Binding-site contacts:
Ligand atom OAR contacts residue TRP329 of chain 1.A at 3.8 Å.
Ligand atom NAY contacts residue TRP329 of chain 1.A at 3.5 Å.
Ligand atom OAQ contacts residue GLU246 of chain 1.A at 3.7 Å.
Ligand atom CAD contacts residue ASP398 of chain 1.A at 3.5 Å.
Ligand atom CAD contacts residue TRP396 of chain 1.A at 3.7 Å (hydrophobic).
Ligand atom CAF contacts residue ASP398 of chain 1.A at 3.3 Å.
Ligand atom CAX contacts residue TYR332 of chain 1.A at 3.8 Å (hydrophobic).
Ligand atom CAP contacts residue TYR332 of chain 1.A at 3.3 Å (hydrophobic).
Ligand atom OAN contacts residue TRP329 of chain 1.A at 3.6 Å.
Ligand atom OAR contacts residue GLU246 of chain 1.A at 2.7 Å (salt-bridge).
Ligand atom NAY contacts residue GLU246 of chain 1.A at 3.0 Å (salt-bridge).
Ligand atom CAF contacts residue TRP362 of chain 1.A at 3.4 Å (hydrophobic).
Ligand atom CAH contacts residue TYR331 of chain 1.A at 3.8 Å (hydrophobic).
Ligand atom NAI contacts residue GLU246 of chain 1.A at 3.7 Å.
Ligand atom CAF contacts residue TRP396 of chain 1.A at 3.7 Å (hydrophobic).
Ligand atom OAK contacts residue ASP398 of chain 1.A at 2.7 Å (salt-bridge).
Ligand atom NAI contacts residue ASP245 of chain 1.A at 3.1 Å (salt-bridge).
Ligand atom CAS contacts residue TYR332 of chain 1.A at 3.6 Å (hydrophobic).
Ligand atom OAN contacts residue TYR331 of chain 1.A at 2.4 Å (h-bond).
Ligand atom CAB contacts residue GLU246 of chain 1.A at 3.5 Å.
Ligand atom OAQ contacts residue TRP329 of chain 1.A at 3.1 Å.
Ligand atom OAK contacts residue ARG117 of chain 1.A at 3.6 Å (salt-bridge).
Ligand atom CAG contacts residue TYR331 of chain 1.A at 3.4 Å (hydrophobic).
Ligand atom OAN contacts residue TRP396 of chain 1.A at 3.2 Å.
Ligand atom OAM contacts residue TRP362 of chain 1.A at 3.4 Å (h-bond).
Ligand atom CAP contacts residue GLU246 of chain 1.A at 3.6 Å.
Ligand atom OAM contacts residue ASP398 of chain 1.A at 2.5 Å (salt-bridge).
Ligand atom OAJ contacts residue ARG117 of chain 1.A at 2.8 Å (salt-bridge).
Ligand atom NAO contacts residue TYR332 of chain 1.A at 2.6 Å (h-bond).
Ligand atom CAH contacts residue TRP396 of chain 1.A at 3.7 Å (hydrophobic).
Ligand atom OAL contacts residue TYR331 of chain 1.A at 3.8 Å.
Ligand atom CAP contacts residue TRP329 of chain 1.A at 3.5 Å (hydrophobic).
Ligand atom CAC contacts residue TRP396 of chain 1.A at 3.4 Å (hydrophobic).
Ligand atom CAH contacts residue TRP329 of chain 1.A at 3.7 Å (hydrophobic).
Ligand atom CAH contacts residue ASP245 of chain 1.A at 3.7 Å.
Ligand atom OAJ contacts residue TRP396 of chain 1.A at 3.3 Å.
Ligand atom CAH contacts residue TRP289 of chain 1.A at 3.5 Å (hydrophobic).
Ligand atom OAQ contacts residue TYR332 of chain 1.A at 3.1 Å (h-bond).
Ligand atom CAE contacts residue TRP396 of chain 1.A at 3.4 Å (hydrophobic).
Ligand atom CAG contacts residue TRP396 of chain 1.A at 3.4 Å (hydrophobic).

The small molecule below binds the protein below.
Small molecule (SMILES): CC(=O)N[C@H]1/C(=N/OC(=O)Nc2ccccc2)O[C@H](CO)[C@H](O)[C@@H]1O

Sequence of chain 2.A:
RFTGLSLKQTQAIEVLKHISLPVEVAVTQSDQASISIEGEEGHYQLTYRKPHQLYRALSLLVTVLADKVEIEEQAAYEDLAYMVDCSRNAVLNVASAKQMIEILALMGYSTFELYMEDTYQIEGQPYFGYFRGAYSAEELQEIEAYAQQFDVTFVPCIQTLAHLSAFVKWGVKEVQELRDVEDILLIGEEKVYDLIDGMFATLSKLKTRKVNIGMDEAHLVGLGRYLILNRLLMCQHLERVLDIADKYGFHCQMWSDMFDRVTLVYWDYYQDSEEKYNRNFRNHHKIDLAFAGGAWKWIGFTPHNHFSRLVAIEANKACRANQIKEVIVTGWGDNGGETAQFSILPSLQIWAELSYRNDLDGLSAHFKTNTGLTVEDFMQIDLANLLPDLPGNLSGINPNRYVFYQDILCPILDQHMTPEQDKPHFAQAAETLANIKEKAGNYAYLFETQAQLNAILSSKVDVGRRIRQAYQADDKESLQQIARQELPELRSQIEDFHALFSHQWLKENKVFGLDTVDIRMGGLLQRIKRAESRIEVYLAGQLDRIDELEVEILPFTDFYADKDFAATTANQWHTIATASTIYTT

Sequence of chain 1.A:
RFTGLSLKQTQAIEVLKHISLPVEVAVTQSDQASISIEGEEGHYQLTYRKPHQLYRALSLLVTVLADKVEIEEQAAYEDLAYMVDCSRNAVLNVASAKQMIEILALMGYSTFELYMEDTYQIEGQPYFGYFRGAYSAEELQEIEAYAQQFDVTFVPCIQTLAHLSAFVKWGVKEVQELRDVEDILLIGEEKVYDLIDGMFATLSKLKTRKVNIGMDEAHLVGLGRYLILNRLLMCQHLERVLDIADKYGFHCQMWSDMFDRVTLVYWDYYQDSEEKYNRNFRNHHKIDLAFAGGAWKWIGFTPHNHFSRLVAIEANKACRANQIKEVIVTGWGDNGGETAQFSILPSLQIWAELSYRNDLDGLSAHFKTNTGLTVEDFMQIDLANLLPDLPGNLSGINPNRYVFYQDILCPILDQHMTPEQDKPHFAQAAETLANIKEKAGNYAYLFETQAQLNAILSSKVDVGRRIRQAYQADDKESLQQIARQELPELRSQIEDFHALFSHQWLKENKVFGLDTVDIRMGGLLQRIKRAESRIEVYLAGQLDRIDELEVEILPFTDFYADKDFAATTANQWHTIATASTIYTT